Binding-site contacts:
Ligand atom C2 contacts residue HIS1101 of chain 1.A at 3.9 Å.
Ligand atom C2 contacts residue ASN1098 of chain 1.A at 3.5 Å.
Ligand atom C6 contacts residue PHE1103 of chain 1.A at 4.4 Å (hydrophobic).
Ligand atom C2 contacts residue THR1100 of chain 1.A at 4.1 Å.
Ligand atom O7 contacts residue ASN1098 of chain 1.A at 2.5 Å (h-bond).
Ligand atom C8 contacts residue THR1100 of chain 1.A at 4.1 Å.
Ligand atom C1 contacts residue HIS1101 of chain 1.A at 3.4 Å.
Ligand atom N2 contacts residue THR1100 of chain 1.A at 3.7 Å.
Ligand atom O3 contacts residue ASN1098 of chain 1.A at 2.2 Å (h-bond).
Ligand atom O5 contacts residue HIS1101 of chain 1.A at 3.8 Å.
Ligand atom C7 contacts residue THR1100 of chain 1.A at 3.8 Å.
Ligand atom O7 contacts residue THR1100 of chain 1.A at 4.3 Å.
Ligand atom O4 contacts residue ASN1098 of chain 1.A at 4.3 Å.
Ligand atom C3 contacts residue ASN1098 of chain 1.A at 3.3 Å.
Ligand atom C7 contacts residue ASN1098 of chain 1.A at 3.5 Å.
Ligand atom C4 contacts residue ASN1098 of chain 1.A at 3.7 Å.
Ligand atom N2 contacts residue HIS1101 of chain 1.A at 4.3 Å.
Ligand atom N2 contacts residue ASN1098 of chain 1.A at 4.0 Å.

The protein below binds the small molecule below.
Small molecule (SMILES): CC(=O)N[C@@H]1[C@@H](O)[C@H](O)[C@@H](CO)O[C@H]1O

Sequence of chain 1.A:
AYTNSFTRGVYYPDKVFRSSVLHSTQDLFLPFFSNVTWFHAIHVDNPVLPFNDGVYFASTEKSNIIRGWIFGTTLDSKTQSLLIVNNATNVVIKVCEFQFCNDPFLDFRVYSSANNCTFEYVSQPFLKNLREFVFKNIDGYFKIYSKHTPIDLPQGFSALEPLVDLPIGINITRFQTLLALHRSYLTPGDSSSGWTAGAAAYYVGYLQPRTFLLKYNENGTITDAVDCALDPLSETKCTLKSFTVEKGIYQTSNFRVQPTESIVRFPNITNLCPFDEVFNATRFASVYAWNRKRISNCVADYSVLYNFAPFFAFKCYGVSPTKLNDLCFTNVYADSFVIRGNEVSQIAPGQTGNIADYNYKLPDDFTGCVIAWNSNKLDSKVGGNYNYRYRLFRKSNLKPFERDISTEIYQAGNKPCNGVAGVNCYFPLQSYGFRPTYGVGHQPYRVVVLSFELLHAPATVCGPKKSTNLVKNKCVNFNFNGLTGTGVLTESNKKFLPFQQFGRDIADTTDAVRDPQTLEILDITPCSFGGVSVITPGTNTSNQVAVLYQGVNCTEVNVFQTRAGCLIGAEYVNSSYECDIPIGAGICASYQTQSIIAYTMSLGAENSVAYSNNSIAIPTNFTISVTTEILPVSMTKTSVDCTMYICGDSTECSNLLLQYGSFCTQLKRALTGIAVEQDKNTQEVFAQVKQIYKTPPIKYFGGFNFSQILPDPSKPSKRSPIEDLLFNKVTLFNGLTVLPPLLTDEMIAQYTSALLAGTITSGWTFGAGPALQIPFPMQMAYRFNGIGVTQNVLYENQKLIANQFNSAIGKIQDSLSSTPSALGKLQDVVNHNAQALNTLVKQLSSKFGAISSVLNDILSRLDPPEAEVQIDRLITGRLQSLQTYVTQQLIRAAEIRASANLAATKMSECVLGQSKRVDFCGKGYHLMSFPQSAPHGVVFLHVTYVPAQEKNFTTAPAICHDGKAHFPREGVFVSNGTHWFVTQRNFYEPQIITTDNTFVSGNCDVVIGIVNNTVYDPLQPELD